Sequence of chain 16.A:
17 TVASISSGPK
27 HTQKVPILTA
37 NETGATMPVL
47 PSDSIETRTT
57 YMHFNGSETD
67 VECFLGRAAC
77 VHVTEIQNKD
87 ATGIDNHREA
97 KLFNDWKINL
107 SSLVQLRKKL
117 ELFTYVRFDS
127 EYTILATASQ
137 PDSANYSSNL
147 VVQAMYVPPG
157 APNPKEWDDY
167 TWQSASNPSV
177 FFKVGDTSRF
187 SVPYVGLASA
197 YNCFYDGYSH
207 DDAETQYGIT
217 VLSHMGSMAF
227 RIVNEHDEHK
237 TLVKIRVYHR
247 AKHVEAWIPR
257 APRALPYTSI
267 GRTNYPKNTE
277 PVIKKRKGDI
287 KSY

Binding-site contacts:
Ligand atom C5B contacts residue PHE186 of chain 16.A at 3.9 Å (hydrophobic).
Ligand atom C5A contacts residue VAL176 of chain 16.A at 3.6 Å (hydrophobic).
Ligand atom C4B contacts residue PHE186 of chain 16.A at 3.6 Å (hydrophobic).
Ligand atom C5A contacts residue PHE186 of chain 16.A at 3.5 Å (hydrophobic).
Ligand atom C4C contacts residue VAL188 of chain 16.A at 3.7 Å (hydrophobic).
Ligand atom C2B contacts residue VAL188 of chain 16.A at 3.5 Å (hydrophobic).
Ligand atom C1C contacts residue LEU106 of chain 16.A at 3.8 Å (hydrophobic).
Ligand atom C2C contacts residue MET221 of chain 16.A at 3.8 Å (hydrophobic).
Ligand atom C3B contacts residue VAL188 of chain 16.A at 3.8 Å (hydrophobic).
Ligand atom C5B contacts residue MET224 of chain 16.A at 3.9 Å (hydrophobic).
Ligand atom C4B contacts residue TYR152 of chain 16.A at 3.8 Å (hydrophobic).
Ligand atom C1B contacts residue VAL188 of chain 16.A at 3.8 Å (hydrophobic).
Ligand atom C1C contacts residue TYR128 of chain 16.A at 3.7 Å (hydrophobic).
Ligand atom C5 contacts residue LEU106 of chain 16.A at 3.8 Å (hydrophobic).
Ligand atom C5C contacts residue VAL191 of chain 16.A at 3.8 Å (hydrophobic).
Ligand atom O1A contacts residue PHE186 of chain 16.A at 3.0 Å.
Ligand atom N2 contacts residue LEU106 of chain 16.A at 3.8 Å.
Ligand atom C4C contacts residue VAL191 of chain 16.A at 3.0 Å (hydrophobic).
Ligand atom O1 contacts residue LEU106 of chain 16.A at 3.8 Å.
Ligand atom C2C contacts residue TYR197 of chain 16.A at 3.7 Å (hydrophobic).
Ligand atom N3A contacts residue ALA24 of chain 16.C at 3.8 Å.
Ligand atom C3C contacts residue TYR128 of chain 16.A at 3.4 Å (hydrophobic).
Ligand atom C4A contacts residue PRO174 of chain 16.A at 3.1 Å (hydrophobic).
Ligand atom N3A contacts residue TYR152 of chain 16.A at 3.5 Å.
Ligand atom N3A contacts residue PRO174 of chain 16.A at 3.7 Å.
Ligand atom C6B contacts residue ILE104 of chain 16.A at 3.6 Å (hydrophobic).
Ligand atom C3B contacts residue TYR152 of chain 16.A at 3.7 Å (hydrophobic).
Ligand atom C1B contacts residue TYR128 of chain 16.A at 3.6 Å (hydrophobic).
Ligand atom C6B contacts residue TYR128 of chain 16.A at 3.3 Å (hydrophobic).
Ligand atom C2A contacts residue TYR152 of chain 16.A at 3.6 Å (hydrophobic).
Ligand atom O1B contacts residue TYR128 of chain 16.A at 3.4 Å (h-bond).
Ligand atom C4 contacts residue LEU106 of chain 16.A at 3.9 Å (hydrophobic).
Ligand atom C2A contacts residue PHE186 of chain 16.A at 3.3 Å (hydrophobic).
Ligand atom C1B contacts residue ILE104 of chain 16.A at 4.0 Å (hydrophobic).
Ligand atom C5A contacts residue ALA150 of chain 16.A at 3.6 Å (hydrophobic).
Ligand atom O1 contacts residue MET221 of chain 16.A at 3.8 Å.
Ligand atom C4 contacts residue TYR197 of chain 16.A at 3.8 Å (hydrophobic).
Ligand atom O1B contacts residue ILE104 of chain 16.A at 3.9 Å.
Ligand atom C5B contacts residue TYR128 of chain 16.A at 4.0 Å (hydrophobic).
Ligand atom N3A contacts residue PHE186 of chain 16.A at 4.0 Å.

Sequence of chain 16.C:
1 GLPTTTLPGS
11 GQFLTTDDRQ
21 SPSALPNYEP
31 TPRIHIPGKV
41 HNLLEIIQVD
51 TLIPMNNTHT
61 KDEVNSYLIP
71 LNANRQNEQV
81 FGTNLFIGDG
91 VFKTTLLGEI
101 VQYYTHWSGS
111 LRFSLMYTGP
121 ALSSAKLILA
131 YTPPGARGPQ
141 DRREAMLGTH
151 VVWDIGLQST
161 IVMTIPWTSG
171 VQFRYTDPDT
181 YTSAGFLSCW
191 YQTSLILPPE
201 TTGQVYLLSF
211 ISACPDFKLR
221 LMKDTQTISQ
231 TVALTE

The small molecule below binds the protein below.
Small molecule (SMILES): Cc1cc(CCCCCOc2ccc(C3=NCCO3)cc2)on1